Binding-site contacts:
Ligand atom C8 contacts residue ASN603 of chain 1.M at 4.2 Å.
Ligand atom N2 contacts residue ASN603 of chain 1.M at 2.7 Å (h-bond).
Ligand atom O5 contacts residue ASN603 of chain 1.M at 2.4 Å (h-bond).
Ligand atom C7 contacts residue ASN603 of chain 1.M at 2.9 Å.
Ligand atom C1 contacts residue ASN603 of chain 1.M at 1.4 Å.
Ligand atom C3 contacts residue ASN603 of chain 1.M at 3.7 Å.
Ligand atom O7 contacts residue ASN603 of chain 1.M at 2.8 Å (h-bond).
Ligand atom C2 contacts residue ASN603 of chain 1.M at 2.3 Å.
Ligand atom C5 contacts residue ASN603 of chain 1.M at 3.7 Å.
Ligand atom C4 contacts residue ASN603 of chain 1.M at 4.2 Å.

Sequence of chain 1.M:
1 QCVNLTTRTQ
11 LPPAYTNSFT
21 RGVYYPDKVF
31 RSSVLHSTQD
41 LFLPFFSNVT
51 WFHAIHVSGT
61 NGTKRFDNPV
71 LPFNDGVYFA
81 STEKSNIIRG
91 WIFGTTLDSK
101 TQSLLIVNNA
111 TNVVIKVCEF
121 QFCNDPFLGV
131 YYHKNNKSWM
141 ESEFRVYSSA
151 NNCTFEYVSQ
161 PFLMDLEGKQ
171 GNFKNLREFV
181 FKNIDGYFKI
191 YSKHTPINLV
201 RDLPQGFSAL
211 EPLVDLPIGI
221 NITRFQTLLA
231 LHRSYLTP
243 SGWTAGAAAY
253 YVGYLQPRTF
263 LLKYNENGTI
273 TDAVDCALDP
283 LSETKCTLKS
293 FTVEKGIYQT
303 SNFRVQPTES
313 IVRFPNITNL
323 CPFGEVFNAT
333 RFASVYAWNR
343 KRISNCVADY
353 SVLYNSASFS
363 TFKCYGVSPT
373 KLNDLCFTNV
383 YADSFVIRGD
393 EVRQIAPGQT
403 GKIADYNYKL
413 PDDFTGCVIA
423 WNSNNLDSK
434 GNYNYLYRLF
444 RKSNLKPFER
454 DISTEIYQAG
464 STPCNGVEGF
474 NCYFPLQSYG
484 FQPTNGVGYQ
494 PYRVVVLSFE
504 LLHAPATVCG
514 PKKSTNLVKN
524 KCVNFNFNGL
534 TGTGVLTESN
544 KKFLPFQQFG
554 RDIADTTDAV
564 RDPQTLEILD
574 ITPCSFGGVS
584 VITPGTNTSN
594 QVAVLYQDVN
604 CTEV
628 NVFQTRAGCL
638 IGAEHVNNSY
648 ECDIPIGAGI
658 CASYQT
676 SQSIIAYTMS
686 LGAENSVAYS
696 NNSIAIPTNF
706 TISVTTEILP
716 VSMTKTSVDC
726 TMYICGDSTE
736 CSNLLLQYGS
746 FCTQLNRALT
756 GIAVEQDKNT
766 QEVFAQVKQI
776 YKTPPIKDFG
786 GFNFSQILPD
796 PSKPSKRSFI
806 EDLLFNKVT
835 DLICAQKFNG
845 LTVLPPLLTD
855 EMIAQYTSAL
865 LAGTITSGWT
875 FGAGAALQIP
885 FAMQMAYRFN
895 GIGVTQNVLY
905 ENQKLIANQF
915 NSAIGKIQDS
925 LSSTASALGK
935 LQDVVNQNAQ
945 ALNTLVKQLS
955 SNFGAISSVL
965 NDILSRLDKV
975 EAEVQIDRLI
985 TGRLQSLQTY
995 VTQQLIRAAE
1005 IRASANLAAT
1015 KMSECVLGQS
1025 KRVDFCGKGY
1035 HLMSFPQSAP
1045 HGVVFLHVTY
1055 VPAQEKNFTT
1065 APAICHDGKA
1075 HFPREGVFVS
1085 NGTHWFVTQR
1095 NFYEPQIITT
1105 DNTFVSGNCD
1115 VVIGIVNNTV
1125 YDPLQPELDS

This protein binds this small molecule.
Small molecule (SMILES): CC(=O)N[C@@H]1[C@@H](O)[C@H](O)[C@@H](CO)O[C@H]1O